Binding-site contacts:
Ligand atom CG contacts residue LEU29 of chain 1.D at 4.0 Å (hydrophobic).
Ligand atom C contacts residue THR28 of chain 1.D at 4.1 Å.
Ligand atom OXT contacts residue THR28 of chain 1.D at 3.5 Å.
Ligand atom CA contacts residue LEU29 of chain 1.D at 3.0 Å (hydrophobic).
Ligand atom CG contacts residue THR28 of chain 1.D at 4.2 Å.
Ligand atom C contacts residue LEU29 of chain 1.D at 3.7 Å (hydrophobic).
Ligand atom CD contacts residue GLU30 of chain 1.D at 3.9 Å.
Ligand atom C6 contacts residue GLU30 of chain 1.D at 4.0 Å.
Ligand atom OXT contacts residue MET27 of chain 1.D at 4.3 Å.
Ligand atom CA contacts residue THR28 of chain 1.D at 3.6 Å.
Ligand atom CB contacts residue LEU29 of chain 1.D at 4.1 Å (hydrophobic).
Ligand atom OXT contacts residue LEU29 of chain 1.D at 3.5 Å (h-bond).
Ligand atom CA contacts residue GLU30 of chain 1.D at 4.3 Å.
Ligand atom CB contacts residue THR28 of chain 1.D at 4.3 Å.
Ligand atom CG contacts residue GLU30 of chain 1.D at 3.6 Å.

A small-molecule ligand and the protein it binds are described below.
Small molecule (SMILES): CCCCCC(=O)O

Sequence of chain 1.D:
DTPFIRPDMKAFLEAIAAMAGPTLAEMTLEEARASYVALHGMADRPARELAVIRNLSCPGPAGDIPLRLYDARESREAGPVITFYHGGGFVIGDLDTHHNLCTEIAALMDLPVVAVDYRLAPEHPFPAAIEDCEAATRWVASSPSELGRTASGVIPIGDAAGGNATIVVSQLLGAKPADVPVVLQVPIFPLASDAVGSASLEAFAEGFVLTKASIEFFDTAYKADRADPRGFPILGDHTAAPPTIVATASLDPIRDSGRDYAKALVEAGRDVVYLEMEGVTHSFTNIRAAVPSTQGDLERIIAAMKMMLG